Sequence of chain 1.L:
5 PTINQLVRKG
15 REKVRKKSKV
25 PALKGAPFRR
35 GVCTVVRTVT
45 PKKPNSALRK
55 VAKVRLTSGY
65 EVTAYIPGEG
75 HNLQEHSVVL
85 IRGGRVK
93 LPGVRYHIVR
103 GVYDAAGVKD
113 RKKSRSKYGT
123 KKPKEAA

The small molecule below binds the protein below.
Small molecule (SMILES): NC[C@@H]1O[C@H](O[C@H]2[C@@H](O)[C@H](O[C@@H]3[C@@H](O)[C@H](N)C[C@H](N)[C@H]3O[C@H]3O[C@H](CO)[C@@H](O)[C@H](O)[C@H]3N)O[C@@H]2CO)[C@H](N)[C@@H](O)[C@@H]1O

Binding-site contacts:
Ligand atom O23 contacts residue GLY29 of chain 1.L at 4.2 Å.
Ligand atom O23 contacts residue LYS28 of chain 1.L at 4.5 Å.